This small molecule binds to this protein.
Small molecule (SMILES): CC(=O)N[C@H]1[C@H](O[C@H]2[C@H](O)[C@@H](NC(C)=O)CO[C@@H]2CO)O[C@H](CO)[C@@H](O)[C@@H]1O

Binding-site contacts:
Ligand atom C7 contacts residue ASN177 of chain 1.B at 3.2 Å.
Ligand atom C5 contacts residue ASN177 of chain 1.B at 3.7 Å.
Ligand atom O5 contacts residue ASN177 of chain 1.B at 2.4 Å (h-bond).
Ligand atom N2 contacts residue ASN177 of chain 1.B at 2.8 Å (h-bond).
Ligand atom O7 contacts residue ASN177 of chain 1.B at 3.4 Å (h-bond).
Ligand atom C2 contacts residue ASN177 of chain 1.B at 2.3 Å.
Ligand atom C8 contacts residue ASN177 of chain 1.B at 4.0 Å.
Ligand atom C1 contacts residue ASN177 of chain 1.B at 1.4 Å.
Ligand atom C4 contacts residue ASN177 of chain 1.B at 4.1 Å.
Ligand atom C3 contacts residue ASN177 of chain 1.B at 3.6 Å.

Sequence of chain 1.B:
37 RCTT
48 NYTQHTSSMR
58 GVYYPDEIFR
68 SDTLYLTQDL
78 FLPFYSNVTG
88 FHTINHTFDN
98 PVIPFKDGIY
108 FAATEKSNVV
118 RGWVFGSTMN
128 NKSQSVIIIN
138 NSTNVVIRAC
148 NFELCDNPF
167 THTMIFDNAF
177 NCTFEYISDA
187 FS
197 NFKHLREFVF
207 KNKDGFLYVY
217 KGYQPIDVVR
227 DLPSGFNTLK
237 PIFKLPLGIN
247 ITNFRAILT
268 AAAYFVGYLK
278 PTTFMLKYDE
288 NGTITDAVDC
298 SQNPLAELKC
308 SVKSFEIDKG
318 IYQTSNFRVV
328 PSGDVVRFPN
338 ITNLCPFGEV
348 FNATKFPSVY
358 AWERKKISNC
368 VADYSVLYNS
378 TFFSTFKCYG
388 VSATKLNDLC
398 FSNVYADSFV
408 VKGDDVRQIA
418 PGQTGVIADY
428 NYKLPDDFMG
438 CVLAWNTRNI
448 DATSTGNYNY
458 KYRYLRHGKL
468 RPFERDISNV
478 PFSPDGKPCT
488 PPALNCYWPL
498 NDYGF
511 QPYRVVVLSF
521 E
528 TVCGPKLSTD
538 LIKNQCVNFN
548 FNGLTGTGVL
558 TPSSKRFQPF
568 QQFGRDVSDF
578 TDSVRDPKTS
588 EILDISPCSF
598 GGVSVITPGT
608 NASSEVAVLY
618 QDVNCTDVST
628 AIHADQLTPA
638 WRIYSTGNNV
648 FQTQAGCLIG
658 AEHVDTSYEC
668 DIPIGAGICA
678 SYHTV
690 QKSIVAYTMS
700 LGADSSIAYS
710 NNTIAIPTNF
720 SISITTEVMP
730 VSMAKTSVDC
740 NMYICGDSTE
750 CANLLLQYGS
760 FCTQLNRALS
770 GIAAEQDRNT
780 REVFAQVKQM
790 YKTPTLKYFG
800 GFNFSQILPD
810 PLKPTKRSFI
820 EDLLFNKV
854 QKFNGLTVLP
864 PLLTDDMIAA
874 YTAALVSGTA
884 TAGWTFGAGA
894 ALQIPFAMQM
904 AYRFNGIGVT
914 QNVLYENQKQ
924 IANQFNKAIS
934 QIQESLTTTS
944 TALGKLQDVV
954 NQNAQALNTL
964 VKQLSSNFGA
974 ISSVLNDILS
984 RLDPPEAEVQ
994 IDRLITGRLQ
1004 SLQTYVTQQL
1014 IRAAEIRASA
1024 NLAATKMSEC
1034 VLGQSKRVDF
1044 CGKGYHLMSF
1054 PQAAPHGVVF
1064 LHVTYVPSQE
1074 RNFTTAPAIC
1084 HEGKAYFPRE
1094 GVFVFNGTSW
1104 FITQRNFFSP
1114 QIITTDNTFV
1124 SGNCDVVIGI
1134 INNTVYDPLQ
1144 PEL